Binding-site contacts:
Ligand atom C3 contacts residue ASN167 of chain 1.C at 3.8 Å.
Ligand atom N2 contacts residue THR169 of chain 1.C at 4.3 Å.
Ligand atom N2 contacts residue ASN167 of chain 1.C at 3.0 Å (h-bond).
Ligand atom C3 contacts residue ALA143 of chain 1.C at 3.8 Å (hydrophobic).
Ligand atom C2 contacts residue THR169 of chain 1.C at 4.5 Å.
Ligand atom C5 contacts residue ALA143 of chain 1.C at 4.1 Å (hydrophobic).
Ligand atom C5 contacts residue HIS165 of chain 1.C at 3.9 Å.
Ligand atom C1 contacts residue ASN167 of chain 1.C at 1.4 Å.
Ligand atom C7 contacts residue LEU96 of chain 1.C at 3.8 Å (hydrophobic).
Ligand atom C8 contacts residue MET26 of chain 1.C at 3.8 Å (hydrophobic).
Ligand atom C2 contacts residue ASN167 of chain 1.C at 2.5 Å.
Ligand atom C5 contacts residue THR169 of chain 1.C at 4.1 Å.
Ligand atom O5 contacts residue HIS165 of chain 1.C at 4.0 Å.
Ligand atom O5 contacts residue THR169 of chain 1.C at 3.9 Å.
Ligand atom C7 contacts residue ASN167 of chain 1.C at 3.5 Å.
Ligand atom O6 contacts residue HIS165 of chain 1.C at 4.4 Å.
Ligand atom C8 contacts residue LEU96 of chain 1.C at 3.6 Å (hydrophobic).
Ligand atom C6 contacts residue HIS165 of chain 1.C at 3.5 Å.
Ligand atom O5 contacts residue ASN167 of chain 1.C at 2.3 Å (h-bond).
Ligand atom O7 contacts residue ASN167 of chain 1.C at 3.6 Å (h-bond).
Ligand atom N2 contacts residue LEU96 of chain 1.C at 4.2 Å.
Ligand atom O7 contacts residue LEU96 of chain 1.C at 4.0 Å.
Ligand atom C4 contacts residue ALA143 of chain 1.C at 4.2 Å (hydrophobic).
Ligand atom O4 contacts residue ALA143 of chain 1.C at 3.9 Å.
Ligand atom C1 contacts residue THR169 of chain 1.C at 3.4 Å.
Ligand atom C4 contacts residue ASN167 of chain 1.C at 4.2 Å.
Ligand atom C5 contacts residue ASN167 of chain 1.C at 3.6 Å.

Sequence of chain 1.C:
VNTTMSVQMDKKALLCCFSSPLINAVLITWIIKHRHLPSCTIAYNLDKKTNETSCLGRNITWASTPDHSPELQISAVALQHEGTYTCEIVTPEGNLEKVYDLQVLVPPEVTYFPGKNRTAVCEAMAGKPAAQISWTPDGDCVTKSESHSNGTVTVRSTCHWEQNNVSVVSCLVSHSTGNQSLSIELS

This small molecule binds to this protein.
Small molecule (SMILES): CC(=O)N[C@@H]1[C@@H](O)[C@H](O)[C@@H](CO)O[C@H]1O